The protein below binds the small molecule below.
Small molecule (SMILES): CC(=O)N[C@H]1[C@H](O[C@H]2[C@H](O)[C@@H](NC(C)=O)CO[C@@H]2CO[C@@H]2O[C@@H](C)[C@@H](O)[C@@H](O)[C@@H]2O)O[C@H](CO)[C@@H](O[C@@H]2O[C@H](CO)[C@@H](O)[C@H](O)[C@@H]2O)[C@@H]1O

Binding-site contacts:
Ligand atom N2 contacts residue ASN66 of chain 31.G at 2.8 Å (h-bond).
Ligand atom O7 contacts residue PRO64 of chain 31.G at 3.9 Å.
Ligand atom C3 contacts residue ASN66 of chain 31.G at 3.6 Å.
Ligand atom C1 contacts residue ASN66 of chain 31.G at 1.4 Å.
Ligand atom C4 contacts residue ASN66 of chain 31.G at 4.0 Å.
Ligand atom O7 contacts residue ASN66 of chain 31.G at 4.3 Å.
Ligand atom C7 contacts residue PRO64 of chain 31.G at 3.8 Å (hydrophobic).
Ligand atom N2 contacts residue PRO64 of chain 31.G at 4.3 Å.
Ligand atom C5 contacts residue ASN66 of chain 31.G at 3.5 Å.
Ligand atom C8 contacts residue GLN87 of chain 31.G at 4.5 Å.
Ligand atom N2 contacts residue ILE65 of chain 31.G at 4.4 Å.
Ligand atom C2 contacts residue ASN66 of chain 31.G at 2.2 Å.
Ligand atom C8 contacts residue PRO64 of chain 31.G at 3.4 Å (hydrophobic).
Ligand atom C7 contacts residue ASN66 of chain 31.G at 4.0 Å.
Ligand atom O5 contacts residue ASN66 of chain 31.G at 2.2 Å (h-bond).

Sequence of chain 31.G:
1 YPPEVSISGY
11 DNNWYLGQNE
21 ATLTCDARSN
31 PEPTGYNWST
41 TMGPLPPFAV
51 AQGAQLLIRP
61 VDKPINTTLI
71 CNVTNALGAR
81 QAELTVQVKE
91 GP